Binding-site contacts:
Ligand atom CAN contacts residue TRP289 of chain 2.B at 3.9 Å (hydrophobic).
Ligand atom CAD contacts residue PHE341 of chain 2.B at 3.4 Å (hydrophobic).
Ligand atom OAA contacts residue TRP289 of chain 2.B at 3.9 Å.
Ligand atom CAN contacts residue TYR75 of chain 2.B at 4.5 Å (hydrophobic).
Ligand atom CAD contacts residue TYR344 of chain 2.B at 4.2 Å (hydrophobic).
Ligand atom CAF contacts residue PHE298 of chain 2.B at 3.2 Å (hydrophobic).
Ligand atom CAG contacts residue TYR127 of chain 2.B at 3.2 Å (hydrophobic).
Ligand atom OAB contacts residue TRP289 of chain 2.B at 3.6 Å.
Ligand atom CAF contacts residue TYR344 of chain 2.B at 4.2 Å (hydrophobic).
Ligand atom CAG contacts residue TRP289 of chain 2.B at 3.5 Å (hydrophobic).
Ligand atom CAE contacts residue VX1 of chain 2.J at 3.7 Å.
Ligand atom CAJ contacts residue TYR344 of chain 2.B at 3.4 Å (hydrophobic).
Ligand atom NAM contacts residue TRP289 of chain 2.B at 4.2 Å.
Ligand atom NAO contacts residue TRP289 of chain 2.B at 4.4 Å.
Ligand atom CAE contacts residue TYR127 of chain 2.B at 3.5 Å (hydrophobic).
Ligand atom CAC contacts residue TYR75 of chain 2.B at 3.5 Å (hydrophobic).
Ligand atom CAJ contacts residue TRP289 of chain 2.B at 4.2 Å (hydrophobic).
Ligand atom CAI contacts residue ARG299 of chain 2.B at 4.4 Å.
Ligand atom CAI contacts residue PHE298 of chain 2.B at 3.5 Å (hydrophobic).
Ligand atom CAK contacts residue TRP289 of chain 2.B at 3.6 Å (hydrophobic).
Ligand atom NAL contacts residue TYR75 of chain 2.B at 4.3 Å.
Ligand atom OAB contacts residue TYR75 of chain 2.B at 4.2 Å.
Ligand atom NAL contacts residue TRP289 of chain 2.B at 3.6 Å.
Ligand atom CAI contacts residue PHE300 of chain 2.B at 4.5 Å (hydrophobic).
Ligand atom CAG contacts residue PHE300 of chain 2.B at 3.9 Å (hydrophobic).
Ligand atom CAE contacts residue PHE341 of chain 2.B at 4.4 Å (hydrophobic).
Ligand atom CAC contacts residue TRP289 of chain 2.B at 3.7 Å (hydrophobic).
Ligand atom OAA contacts residue TYR344 of chain 2.B at 4.0 Å.
Ligand atom CAF contacts residue VAL297 of chain 2.B at 4.2 Å (hydrophobic).
Ligand atom NAO contacts residue TYR344 of chain 2.B at 3.7 Å.
Ligand atom CAD contacts residue VX1 of chain 2.J at 4.5 Å.
Ligand atom CAI contacts residue VAL297 of chain 2.B at 4.1 Å (hydrophobic).
Ligand atom CAI contacts residue TYR344 of chain 2.B at 4.4 Å (hydrophobic).
Ligand atom CAH contacts residue TYR344 of chain 2.B at 3.7 Å (hydrophobic).
Ligand atom CAJ contacts residue TYR127 of chain 2.B at 4.3 Å (hydrophobic).
Ligand atom OAA contacts residue TYR75 of chain 2.B at 4.3 Å.
Ligand atom CAF contacts residue PHE341 of chain 2.B at 3.6 Å (hydrophobic).
Ligand atom CAE contacts residue PHE300 of chain 2.B at 3.5 Å (hydrophobic).

Sequence of chain 2.B:
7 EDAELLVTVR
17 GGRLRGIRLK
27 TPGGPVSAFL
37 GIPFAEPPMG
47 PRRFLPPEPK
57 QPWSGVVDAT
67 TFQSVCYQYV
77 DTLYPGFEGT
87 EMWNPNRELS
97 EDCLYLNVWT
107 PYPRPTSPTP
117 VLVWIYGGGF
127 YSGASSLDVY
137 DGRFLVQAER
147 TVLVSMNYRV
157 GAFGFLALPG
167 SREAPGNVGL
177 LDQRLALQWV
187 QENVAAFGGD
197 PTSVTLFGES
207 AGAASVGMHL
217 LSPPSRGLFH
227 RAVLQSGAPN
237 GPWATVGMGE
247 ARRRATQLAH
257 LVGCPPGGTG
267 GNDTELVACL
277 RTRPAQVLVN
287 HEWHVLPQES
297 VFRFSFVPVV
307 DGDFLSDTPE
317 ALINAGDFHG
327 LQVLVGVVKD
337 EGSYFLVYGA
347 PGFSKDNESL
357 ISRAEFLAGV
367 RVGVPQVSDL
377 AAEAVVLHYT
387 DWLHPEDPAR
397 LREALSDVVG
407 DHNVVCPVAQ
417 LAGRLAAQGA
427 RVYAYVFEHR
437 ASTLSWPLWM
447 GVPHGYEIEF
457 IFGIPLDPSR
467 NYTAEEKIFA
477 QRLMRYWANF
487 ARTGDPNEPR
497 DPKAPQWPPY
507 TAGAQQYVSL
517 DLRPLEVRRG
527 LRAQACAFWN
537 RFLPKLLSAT

This small molecule binds to this protein.
Small molecule (SMILES): O=C(/C=N/O)NCCN1CCCCCC1